Sequence of chain 1.F:
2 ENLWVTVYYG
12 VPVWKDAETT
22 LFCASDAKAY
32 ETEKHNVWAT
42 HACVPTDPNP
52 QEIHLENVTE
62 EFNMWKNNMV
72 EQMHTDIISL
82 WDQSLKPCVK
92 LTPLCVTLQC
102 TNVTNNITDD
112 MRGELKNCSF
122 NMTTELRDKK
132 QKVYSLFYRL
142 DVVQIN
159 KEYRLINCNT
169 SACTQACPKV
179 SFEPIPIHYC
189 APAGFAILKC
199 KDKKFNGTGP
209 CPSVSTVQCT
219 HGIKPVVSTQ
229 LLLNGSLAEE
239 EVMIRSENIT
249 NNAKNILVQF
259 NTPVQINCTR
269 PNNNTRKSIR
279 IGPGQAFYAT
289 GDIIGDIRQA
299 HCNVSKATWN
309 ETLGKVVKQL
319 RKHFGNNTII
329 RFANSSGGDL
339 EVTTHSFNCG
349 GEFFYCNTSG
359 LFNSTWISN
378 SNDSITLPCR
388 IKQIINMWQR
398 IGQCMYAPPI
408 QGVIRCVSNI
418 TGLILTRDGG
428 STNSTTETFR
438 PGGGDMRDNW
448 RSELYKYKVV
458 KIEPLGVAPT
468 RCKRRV

The small molecule below binds the protein below.
Small molecule (SMILES): CC(=O)N[C@@H]1[C@@H](O)[C@H](O)[C@@H](CO)O[C@H]1O

Binding-site contacts:
Ligand atom O5 contacts residue ILE292 of chain 1.F at 4.2 Å.
Ligand atom O5 contacts residue ASN271 of chain 1.F at 2.4 Å (h-bond).
Ligand atom C1 contacts residue ASN271 of chain 1.F at 1.4 Å.
Ligand atom N2 contacts residue ASN271 of chain 1.F at 2.9 Å (h-bond).
Ligand atom C2 contacts residue ASN271 of chain 1.F at 2.5 Å.
Ligand atom C5 contacts residue ASN271 of chain 1.F at 3.7 Å.
Ligand atom C4 contacts residue ASN271 of chain 1.F at 4.2 Å.
Ligand atom O7 contacts residue ASN271 of chain 1.F at 3.4 Å (h-bond).
Ligand atom C3 contacts residue ASN271 of chain 1.F at 3.8 Å.
Ligand atom C6 contacts residue ILE292 of chain 1.F at 4.2 Å (hydrophobic).
Ligand atom C7 contacts residue ASN271 of chain 1.F at 3.3 Å.
Ligand atom C8 contacts residue ASN271 of chain 1.F at 4.4 Å.
Ligand atom O6 contacts residue ILE292 of chain 1.F at 3.4 Å.